Binding-site contacts:
Ligand atom C5 contacts residue ASN82 of chain 1.A at 3.6 Å.
Ligand atom C3 contacts residue ASN82 of chain 1.A at 3.8 Å.
Ligand atom C7 contacts residue ASN82 of chain 1.A at 3.5 Å.
Ligand atom O6 contacts residue ASN60 of chain 1.A at 3.8 Å.
Ligand atom C5 contacts residue SER58 of chain 1.A at 4.3 Å.
Ligand atom O5 contacts residue SER58 of chain 1.A at 3.1 Å.
Ligand atom N2 contacts residue ASN82 of chain 1.A at 2.9 Å (h-bond).
Ligand atom C8 contacts residue TYR81 of chain 1.A at 3.2 Å (hydrophobic).
Ligand atom O6 contacts residue SER58 of chain 1.A at 3.2 Å (h-bond).
Ligand atom O7 contacts residue TYR81 of chain 1.A at 3.4 Å (h-bond).
Ligand atom C1 contacts residue SER58 of chain 1.A at 3.7 Å.
Ligand atom C6 contacts residue SER58 of chain 1.A at 3.8 Å.
Ligand atom C7 contacts residue TYR81 of chain 1.A at 3.6 Å (hydrophobic).
Ligand atom C2 contacts residue SER58 of chain 1.A at 4.2 Å.
Ligand atom C4 contacts residue ASN82 of chain 1.A at 4.2 Å.
Ligand atom O6 contacts residue ALA59 of chain 1.A at 4.3 Å.
Ligand atom O5 contacts residue ASN82 of chain 1.A at 2.3 Å (h-bond).
Ligand atom O7 contacts residue ASN82 of chain 1.A at 3.6 Å.
Ligand atom O7 contacts residue SER58 of chain 1.A at 4.0 Å.
Ligand atom C1 contacts residue ASN82 of chain 1.A at 1.4 Å.
Ligand atom C2 contacts residue ASN82 of chain 1.A at 2.5 Å.
Ligand atom C8 contacts residue ASP23 of chain 1.A at 3.9 Å.

Sequence of chain 1.A:
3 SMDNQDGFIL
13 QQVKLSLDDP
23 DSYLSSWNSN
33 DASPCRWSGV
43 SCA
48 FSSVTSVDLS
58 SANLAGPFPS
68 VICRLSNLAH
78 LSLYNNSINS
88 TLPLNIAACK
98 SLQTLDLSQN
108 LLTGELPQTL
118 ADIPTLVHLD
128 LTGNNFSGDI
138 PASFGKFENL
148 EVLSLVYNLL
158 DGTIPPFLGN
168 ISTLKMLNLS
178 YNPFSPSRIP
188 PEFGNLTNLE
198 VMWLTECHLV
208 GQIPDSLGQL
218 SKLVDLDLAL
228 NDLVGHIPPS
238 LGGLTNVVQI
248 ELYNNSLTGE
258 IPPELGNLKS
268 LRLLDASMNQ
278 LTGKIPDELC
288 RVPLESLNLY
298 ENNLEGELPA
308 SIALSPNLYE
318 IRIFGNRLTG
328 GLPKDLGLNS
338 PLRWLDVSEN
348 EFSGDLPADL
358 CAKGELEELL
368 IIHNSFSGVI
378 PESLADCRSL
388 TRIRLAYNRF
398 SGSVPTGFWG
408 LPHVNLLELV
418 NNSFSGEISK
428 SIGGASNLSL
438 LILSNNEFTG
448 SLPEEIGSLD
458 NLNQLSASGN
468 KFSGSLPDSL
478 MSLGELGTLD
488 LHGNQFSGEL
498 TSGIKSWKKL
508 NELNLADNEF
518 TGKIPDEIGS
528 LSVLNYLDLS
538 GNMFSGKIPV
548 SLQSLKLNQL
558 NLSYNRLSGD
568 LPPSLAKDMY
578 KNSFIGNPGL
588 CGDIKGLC

This protein binds this small molecule.
Small molecule (SMILES): CC(=O)N[C@H]1[C@@H](O[C@H]2[C@H](O)[C@@H](NC(C)=O)CO[C@@H]2CO)O[C@H](CO)[C@@H](O)[C@@H]1O